Binding-site contacts:
Ligand atom C05 contacts residue TRP13 of chain 2.B at 3.4 Å (hydrophobic).
Ligand atom C05 contacts residue LYS127 of chain 2.A at 4.3 Å.
Ligand atom C16 contacts residue PHE124 of chain 2.A at 4.3 Å (hydrophobic).
Ligand atom C08 contacts residue ILE173 of chain 2.A at 3.7 Å (hydrophobic).
Ligand atom C04 contacts residue ILE173 of chain 2.A at 4.1 Å (hydrophobic).
Ligand atom C04 contacts residue LYS127 of chain 2.A at 2.9 Å.
Ligand atom C16 contacts residue TRP13 of chain 2.B at 3.3 Å (hydrophobic).
Ligand atom C15 contacts residue PRO172 of chain 2.A at 3.7 Å (hydrophobic).
Ligand atom C15 contacts residue TRP13 of chain 2.B at 4.2 Å (hydrophobic).
Ligand atom C08 contacts residue ASN47 of chain 2.A at 4.0 Å.
Ligand atom C10 contacts residue PRO172 of chain 2.A at 4.0 Å (hydrophobic).
Ligand atom F12 contacts residue PRO172 of chain 2.A at 3.9 Å.
Ligand atom C03 contacts residue TRP13 of chain 2.B at 3.4 Å (hydrophobic).
Ligand atom C05 contacts residue ILE224 of chain 2.A at 4.1 Å (hydrophobic).
Ligand atom C15 contacts residue ILE224 of chain 2.A at 4.3 Å (hydrophobic).
Ligand atom N07 contacts residue TRP13 of chain 2.B at 4.0 Å.
Ligand atom C06 contacts residue TRP13 of chain 2.B at 3.5 Å (hydrophobic).
Ligand atom F14 contacts residue PRO172 of chain 2.A at 4.3 Å.
Ligand atom C05 contacts residue PRO172 of chain 2.A at 3.4 Å (hydrophobic).
Ligand atom C03 contacts residue ILE173 of chain 2.A at 4.4 Å (hydrophobic).
Ligand atom C03 contacts residue LYS127 of chain 2.A at 2.5 Å.
Ligand atom N07 contacts residue ILE173 of chain 2.A at 3.8 Å.
Ligand atom C02 contacts residue TRP13 of chain 2.B at 3.7 Å (hydrophobic).
Ligand atom C04 contacts residue TRP13 of chain 2.B at 3.5 Å (hydrophobic).
Ligand atom C02 contacts residue LYS127 of chain 2.A at 1.4 Å.
Ligand atom C06 contacts residue ILE173 of chain 2.A at 3.5 Å (hydrophobic).
Ligand atom C17 contacts residue PHE124 of chain 2.A at 4.0 Å (hydrophobic).
Ligand atom N07 contacts residue PRO172 of chain 2.A at 4.1 Å.
Ligand atom F14 contacts residue ASP220 of chain 2.A at 3.3 Å.
Ligand atom C17 contacts residue TRP13 of chain 2.B at 3.5 Å (hydrophobic).
Ligand atom C17 contacts residue LYS127 of chain 2.A at 3.8 Å.
Ligand atom C16 contacts residue ASN47 of chain 2.A at 3.9 Å.
Ligand atom C11 contacts residue ASP220 of chain 2.A at 3.7 Å.
Ligand atom F13 contacts residue ASP220 of chain 2.A at 3.8 Å.
Ligand atom C04 contacts residue GLY176 of chain 2.A at 3.9 Å.
Ligand atom F12 contacts residue ASP220 of chain 2.A at 3.1 Å.
Ligand atom C17 contacts residue ILE173 of chain 2.A at 4.2 Å (hydrophobic).
Ligand atom C04 contacts residue PRO172 of chain 2.A at 3.6 Å (hydrophobic).
Ligand atom C16 contacts residue ILE173 of chain 2.A at 3.8 Å (hydrophobic).
Ligand atom C05 contacts residue ILE173 of chain 2.A at 3.6 Å (hydrophobic).

Sequence of chain 2.B:
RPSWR

The protein below binds the small molecule below.
Small molecule (SMILES): O=Cc1ccc(-n2cnc(C(F)(F)F)c2)cc1

Sequence of chain 2.A:
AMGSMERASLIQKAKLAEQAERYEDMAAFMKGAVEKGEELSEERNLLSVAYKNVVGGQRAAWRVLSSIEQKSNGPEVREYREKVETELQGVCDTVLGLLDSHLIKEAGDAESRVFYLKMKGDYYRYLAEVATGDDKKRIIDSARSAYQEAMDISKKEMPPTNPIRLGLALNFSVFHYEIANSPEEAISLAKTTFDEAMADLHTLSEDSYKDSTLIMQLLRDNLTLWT